This small molecule binds to this protein.
Small molecule (SMILES): N[C@@H](Cc1c[nH]c2ccccc12)C(=O)O

Sequence of chain 1.A:
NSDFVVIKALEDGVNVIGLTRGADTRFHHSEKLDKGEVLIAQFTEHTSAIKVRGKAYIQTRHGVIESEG

Sequence of chain 1.B:
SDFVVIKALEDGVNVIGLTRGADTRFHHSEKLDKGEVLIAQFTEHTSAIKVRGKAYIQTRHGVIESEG

Binding-site contacts:
Ligand atom OXT contacts residue HIS49 of chain 1.B at 3.8 Å.
Ligand atom N contacts residue ASP27 of chain 1.A at 3.3 Å (salt-bridge).
Ligand atom CZ2 contacts residue ILE53 of chain 1.B at 3.8 Å (hydrophobic).
Ligand atom CD1 contacts residue SER51 of chain 1.A at 3.6 Å.
Ligand atom CD2 contacts residue THR50 of chain 1.B at 3.9 Å.
Ligand atom CZ3 contacts residue GLY21 of chain 1.B at 3.6 Å.
Ligand atom NE1 contacts residue GLN45 of chain 1.B at 2.9 Å (h-bond).
Ligand atom CD1 contacts residue THR47 of chain 1.B at 3.8 Å.
Ligand atom C contacts residue GLY25 of chain 1.A at 3.5 Å.
Ligand atom CG contacts residue SER51 of chain 1.A at 3.9 Å.
Ligand atom N contacts residue THR28 of chain 1.A at 2.9 Å (h-bond).
Ligand atom CH2 contacts residue GLY21 of chain 1.B at 3.4 Å.
Ligand atom C contacts residue SER51 of chain 1.A at 3.5 Å.
Ligand atom O contacts residue SER51 of chain 1.A at 2.9 Å (h-bond).
Ligand atom CA contacts residue THR28 of chain 1.A at 3.2 Å.
Ligand atom N contacts residue GLY25 of chain 1.A at 2.8 Å (h-bond).
Ligand atom NE1 contacts residue ALA44 of chain 1.B at 3.7 Å.
Ligand atom CZ3 contacts residue HIS32 of chain 1.B at 3.8 Å.
Ligand atom OXT contacts residue THR47 of chain 1.B at 2.6 Å (h-bond).
Ligand atom O contacts residue THR23 of chain 1.A at 4.0 Å.
Ligand atom CB contacts residue THR23 of chain 1.A at 3.7 Å.
Ligand atom CD1 contacts residue GLN45 of chain 1.B at 3.6 Å.
Ligand atom CA contacts residue THR23 of chain 1.A at 3.7 Å.
Ligand atom N contacts residue THR23 of chain 1.A at 2.6 Å (h-bond).
Ligand atom CZ2 contacts residue ALA44 of chain 1.B at 4.0 Å (hydrophobic).
Ligand atom CE3 contacts residue HIS32 of chain 1.B at 3.8 Å.
Ligand atom CA contacts residue GLY25 of chain 1.A at 3.5 Å.
Ligand atom CA contacts residue SER51 of chain 1.A at 4.0 Å.
Ligand atom CB contacts residue SER51 of chain 1.A at 3.5 Å.
Ligand atom C contacts residue THR47 of chain 1.B at 3.4 Å.
Ligand atom O contacts residue ARG24 of chain 1.A at 3.5 Å.
Ligand atom CZ2 contacts residue THR50 of chain 1.B at 3.9 Å.
Ligand atom C contacts residue THR50 of chain 1.B at 3.9 Å.
Ligand atom CE2 contacts residue ALA44 of chain 1.B at 4.0 Å (hydrophobic).
Ligand atom OXT contacts residue GLY25 of chain 1.A at 4.0 Å.
Ligand atom N contacts residue ARG24 of chain 1.A at 4.0 Å.
Ligand atom O contacts residue GLY25 of chain 1.A at 3.0 Å (h-bond).
Ligand atom OXT contacts residue THR50 of chain 1.B at 2.8 Å (h-bond).
Ligand atom CB contacts residue THR28 of chain 1.A at 3.6 Å.
Ligand atom O contacts residue THR47 of chain 1.B at 3.6 Å (h-bond).